This protein binds this small molecule.
Small molecule (SMILES): CC(=O)N[C@H]1[C@H](O[C@H]2[C@H](O)[C@@H](NC(C)=O)CO[C@@H]2CO)O[C@H](CO)[C@@H](O[C@@H]2O[C@H](CO)[C@@H](O)[C@H](O)[C@@H]2O)[C@@H]1O

Sequence of chain 1.B:
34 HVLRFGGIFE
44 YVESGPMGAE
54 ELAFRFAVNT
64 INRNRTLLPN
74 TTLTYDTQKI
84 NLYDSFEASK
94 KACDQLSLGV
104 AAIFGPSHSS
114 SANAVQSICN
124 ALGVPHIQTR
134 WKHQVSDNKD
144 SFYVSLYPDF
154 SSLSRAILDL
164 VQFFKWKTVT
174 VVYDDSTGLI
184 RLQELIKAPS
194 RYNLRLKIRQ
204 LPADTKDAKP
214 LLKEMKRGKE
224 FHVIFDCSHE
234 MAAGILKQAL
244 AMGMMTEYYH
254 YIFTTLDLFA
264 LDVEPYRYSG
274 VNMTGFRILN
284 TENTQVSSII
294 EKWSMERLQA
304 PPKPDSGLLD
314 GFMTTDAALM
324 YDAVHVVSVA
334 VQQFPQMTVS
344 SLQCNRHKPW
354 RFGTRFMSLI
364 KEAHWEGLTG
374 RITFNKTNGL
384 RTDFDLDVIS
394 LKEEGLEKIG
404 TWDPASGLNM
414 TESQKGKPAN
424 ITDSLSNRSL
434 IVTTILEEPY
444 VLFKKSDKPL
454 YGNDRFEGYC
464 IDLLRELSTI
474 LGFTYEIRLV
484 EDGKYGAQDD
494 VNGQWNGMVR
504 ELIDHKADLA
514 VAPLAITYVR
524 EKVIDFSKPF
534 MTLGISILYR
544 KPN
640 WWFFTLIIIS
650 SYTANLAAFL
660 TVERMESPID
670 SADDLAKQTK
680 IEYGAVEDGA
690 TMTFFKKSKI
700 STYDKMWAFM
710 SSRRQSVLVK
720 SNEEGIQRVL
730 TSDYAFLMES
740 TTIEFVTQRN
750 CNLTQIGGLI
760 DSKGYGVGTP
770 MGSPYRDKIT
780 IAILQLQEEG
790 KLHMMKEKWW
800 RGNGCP

Binding-site contacts:
Ligand atom C8 contacts residue ASN412 of chain 1.B at 3.6 Å.
Ligand atom C1 contacts residue ASN412 of chain 1.B at 1.5 Å.
Ligand atom O5 contacts residue GLN417 of chain 1.B at 3.4 Å.
Ligand atom C2 contacts residue ASN412 of chain 1.B at 2.5 Å.
Ligand atom O3 contacts residue ASN412 of chain 1.B at 2.8 Å (h-bond).
Ligand atom N2 contacts residue ASN412 of chain 1.B at 3.6 Å.
Ligand atom O6 contacts residue GLN417 of chain 1.B at 3.7 Å.
Ligand atom C5 contacts residue ASN412 of chain 1.B at 3.8 Å.
Ligand atom C6 contacts residue GLN417 of chain 1.B at 3.6 Å.
Ligand atom C3 contacts residue ASN412 of chain 1.B at 3.4 Å.
Ligand atom O5 contacts residue ASN412 of chain 1.B at 2.6 Å (h-bond).
Ligand atom C4 contacts residue ASN412 of chain 1.B at 3.7 Å.
Ligand atom C7 contacts residue ASN412 of chain 1.B at 4.0 Å.
Ligand atom C5 contacts residue GLN417 of chain 1.B at 4.1 Å.